The protein below binds the small molecule below.
Small molecule (SMILES): CC(=O)N[C@@H]1[C@@H](O)[C@H](O)[C@@H](CO)O[C@H]1O

Binding-site contacts:
Ligand atom C3 contacts residue ASN55 of chain 1.B at 3.7 Å.
Ligand atom O5 contacts residue ASN55 of chain 1.B at 2.2 Å (h-bond).
Ligand atom O6 contacts residue ARG58 of chain 1.B at 3.8 Å.
Ligand atom C7 contacts residue ASN55 of chain 1.B at 3.5 Å.
Ligand atom C2 contacts residue ASN55 of chain 1.B at 2.3 Å.
Ligand atom O7 contacts residue ASN55 of chain 1.B at 3.5 Å (h-bond).
Ligand atom C5 contacts residue ASN55 of chain 1.B at 3.5 Å.
Ligand atom C6 contacts residue ARG58 of chain 1.B at 3.7 Å.
Ligand atom C1 contacts residue ARG58 of chain 1.B at 3.9 Å.
Ligand atom O5 contacts residue ARG58 of chain 1.B at 3.1 Å (salt-bridge).
Ligand atom N2 contacts residue ASN55 of chain 1.B at 2.9 Å (h-bond).
Ligand atom C5 contacts residue ARG58 of chain 1.B at 3.9 Å.
Ligand atom C8 contacts residue PRO48 of chain 1.B at 4.0 Å (hydrophobic).
Ligand atom C1 contacts residue ASN55 of chain 1.B at 1.4 Å.
Ligand atom C4 contacts residue ASN55 of chain 1.B at 4.0 Å.

Sequence of chain 1.B:
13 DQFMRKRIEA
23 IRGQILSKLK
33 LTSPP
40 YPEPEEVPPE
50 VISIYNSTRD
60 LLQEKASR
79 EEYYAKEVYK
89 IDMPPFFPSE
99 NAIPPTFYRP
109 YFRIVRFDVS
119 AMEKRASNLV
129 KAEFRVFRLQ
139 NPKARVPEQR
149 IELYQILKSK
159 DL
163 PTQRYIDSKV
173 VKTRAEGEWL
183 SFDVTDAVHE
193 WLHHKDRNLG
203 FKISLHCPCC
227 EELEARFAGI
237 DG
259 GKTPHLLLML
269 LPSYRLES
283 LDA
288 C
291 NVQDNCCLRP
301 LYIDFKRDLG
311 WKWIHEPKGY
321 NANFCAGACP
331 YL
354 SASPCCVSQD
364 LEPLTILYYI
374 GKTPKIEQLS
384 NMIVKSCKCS